This protein binds this small molecule.
Small molecule (SMILES): CO[C@H]1O[C@H](CO)[C@@H](O)[C@H](O)[C@@H]1O

Sequence of chain 1.A:
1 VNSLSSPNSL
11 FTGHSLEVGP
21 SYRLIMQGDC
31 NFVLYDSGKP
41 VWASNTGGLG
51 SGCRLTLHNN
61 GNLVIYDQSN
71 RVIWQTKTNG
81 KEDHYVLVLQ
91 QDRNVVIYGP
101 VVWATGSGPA

Sequence of chain 2.A:
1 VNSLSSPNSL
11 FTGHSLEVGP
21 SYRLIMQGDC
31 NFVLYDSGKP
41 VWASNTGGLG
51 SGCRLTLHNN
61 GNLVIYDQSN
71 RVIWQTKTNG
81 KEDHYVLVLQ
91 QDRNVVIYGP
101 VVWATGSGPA

Binding-site contacts:
Ligand atom O2 contacts residue GLN90 of chain 2.A at 3.3 Å (h-bond).
Ligand atom C4 contacts residue HIS84 of chain 1.A at 4.2 Å.
Ligand atom C1 contacts residue ASN94 of chain 2.A at 3.8 Å.
Ligand atom C6 contacts residue ALA104 of chain 1.A at 3.8 Å (hydrophobic).
Ligand atom O3 contacts residue TYR98 of chain 2.A at 3.3 Å (h-bond).
Ligand atom O6 contacts residue ALA104 of chain 1.A at 3.8 Å.
Ligand atom C3 contacts residue HIS84 of chain 1.A at 3.7 Å.
Ligand atom O2 contacts residue ASP92 of chain 2.A at 2.6 Å (salt-bridge).
Ligand atom C4 contacts residue GLN90 of chain 2.A at 4.3 Å.
Ligand atom O4 contacts residue GLN90 of chain 2.A at 4.4 Å.
Ligand atom C3 contacts residue TYR98 of chain 2.A at 4.0 Å (hydrophobic).
Ligand atom C5 contacts residue HIS84 of chain 1.A at 4.3 Å.
Ligand atom O4 contacts residue HIS84 of chain 1.A at 3.3 Å.
Ligand atom C4 contacts residue ASN94 of chain 2.A at 3.9 Å.
Ligand atom O3 contacts residue ASP92 of chain 2.A at 4.1 Å.
Ligand atom C6 contacts residue VAL101 of chain 1.A at 3.8 Å (hydrophobic).
Ligand atom O2 contacts residue PRO109 of chain 1.A at 4.1 Å.
Ligand atom C1 contacts residue PRO109 of chain 1.A at 4.1 Å (hydrophobic).
Ligand atom O4 contacts residue TYR98 of chain 2.A at 2.6 Å (h-bond).
Ligand atom O3 contacts residue GLN90 of chain 2.A at 3.2 Å (h-bond).
Ligand atom C6 contacts residue ASN94 of chain 2.A at 3.9 Å.
Ligand atom C7 contacts residue HIS84 of chain 1.A at 3.9 Å.
Ligand atom O3 contacts residue HIS84 of chain 1.A at 4.0 Å.
Ligand atom C2 contacts residue GLN90 of chain 2.A at 4.2 Å.
Ligand atom O1 contacts residue HIS84 of chain 1.A at 3.5 Å.
Ligand atom C2 contacts residue ASN94 of chain 2.A at 4.0 Å.
Ligand atom O4 contacts residue VAL101 of chain 1.A at 3.5 Å.
Ligand atom C5 contacts residue ASN94 of chain 2.A at 3.8 Å.
Ligand atom C4 contacts residue VAL96 of chain 2.A at 4.1 Å (hydrophobic).
Ligand atom O3 contacts residue SER6 of chain 1.A at 4.2 Å.
Ligand atom O6 contacts residue ASN94 of chain 2.A at 4.4 Å.
Ligand atom O4 contacts residue VAL96 of chain 2.A at 4.1 Å.
Ligand atom C2 contacts residue ASP92 of chain 2.A at 3.5 Å.
Ligand atom C2 contacts residue PRO109 of chain 1.A at 4.4 Å (hydrophobic).
Ligand atom O6 contacts residue VAL101 of chain 1.A at 4.1 Å.
Ligand atom C6 contacts residue VAL96 of chain 2.A at 4.2 Å (hydrophobic).
Ligand atom O5 contacts residue ASN94 of chain 2.A at 3.1 Å (h-bond).
Ligand atom O2 contacts residue ASN94 of chain 2.A at 3.0 Å (h-bond).
Ligand atom C3 contacts residue GLN90 of chain 2.A at 4.1 Å.
Ligand atom C4 contacts residue TYR98 of chain 2.A at 3.6 Å (hydrophobic).